Binding-site contacts:
Ligand atom C13 contacts residue PRO198 of chain 1.A at 4.0 Å (hydrophobic).
Ligand atom O27 contacts residue HIS91 of chain 1.A at 3.6 Å.
Ligand atom C04 contacts residue GLN89 of chain 1.A at 3.9 Å.
Ligand atom N29 contacts residue HIS91 of chain 1.A at 3.3 Å (h-bond).
Ligand atom N29 contacts residue HIS93 of chain 1.A at 3.2 Å (h-bond).
Ligand atom C01 contacts residue ZN1 of chain 1.B at 3.6 Å.
Ligand atom N29 contacts residue THR195 of chain 1.A at 2.7 Å (h-bond).
Ligand atom O28 contacts residue LEU194 of chain 1.A at 3.1 Å.
Ligand atom S26 contacts residue THR195 of chain 1.A at 3.8 Å.
Ligand atom N23 contacts residue HIS91 of chain 1.A at 4.0 Å.
Ligand atom C03 contacts residue GLN89 of chain 1.A at 3.6 Å.
Ligand atom C14 contacts residue PRO198 of chain 1.A at 3.8 Å (hydrophobic).
Ligand atom C02 contacts residue HIS91 of chain 1.A at 3.5 Å.
Ligand atom N23 contacts residue HIS61 of chain 1.A at 3.5 Å.
Ligand atom C01 contacts residue THR196 of chain 1.A at 3.9 Å.
Ligand atom F21 contacts residue PRO198 of chain 1.A at 3.9 Å.
Ligand atom S26 contacts residue HIS91 of chain 1.A at 3.7 Å.
Ligand atom C15 contacts residue PRO198 of chain 1.A at 3.9 Å (hydrophobic).
Ligand atom O24 contacts residue ASN59 of chain 1.A at 3.2 Å (h-bond).
Ligand atom O24 contacts residue HIS61 of chain 1.A at 3.5 Å.
Ligand atom O28 contacts residue THR195 of chain 1.A at 2.8 Å (h-bond).
Ligand atom N23 contacts residue ASN64 of chain 1.A at 4.0 Å.
Ligand atom C06 contacts residue HIS91 of chain 1.A at 3.4 Å.
Ligand atom O11 contacts residue THR196 of chain 1.A at 4.0 Å.
Ligand atom O27 contacts residue HIS116 of chain 1.A at 3.8 Å.
Ligand atom F22 contacts residue PHE127 of chain 1.A at 4.0 Å.
Ligand atom O07 contacts residue GLN89 of chain 1.A at 3.4 Å (h-bond).
Ligand atom N29 contacts residue GLU103 of chain 1.A at 4.0 Å.
Ligand atom C05 contacts residue LEU194 of chain 1.A at 3.8 Å (hydrophobic).
Ligand atom C06 contacts residue ZN1 of chain 1.B at 3.9 Å.
Ligand atom N29 contacts residue ZN1 of chain 1.B at 1.9 Å.
Ligand atom O25 contacts residue HIS61 of chain 1.A at 3.2 Å (h-bond).
Ligand atom O07 contacts residue ASN64 of chain 1.A at 4.0 Å.
Ligand atom C01 contacts residue HIS91 of chain 1.A at 3.0 Å.
Ligand atom O27 contacts residue ZN1 of chain 1.B at 3.2 Å.
Ligand atom N29 contacts residue HIS116 of chain 1.A at 3.4 Å (h-bond).
Ligand atom O25 contacts residue ALA62 of chain 1.A at 3.9 Å.
Ligand atom N08 contacts residue GLN89 of chain 1.A at 4.0 Å.
Ligand atom S26 contacts residue ZN1 of chain 1.B at 3.1 Å.
Ligand atom O24 contacts residue ASN64 of chain 1.A at 3.0 Å (h-bond).

Sequence of chain 1.A:
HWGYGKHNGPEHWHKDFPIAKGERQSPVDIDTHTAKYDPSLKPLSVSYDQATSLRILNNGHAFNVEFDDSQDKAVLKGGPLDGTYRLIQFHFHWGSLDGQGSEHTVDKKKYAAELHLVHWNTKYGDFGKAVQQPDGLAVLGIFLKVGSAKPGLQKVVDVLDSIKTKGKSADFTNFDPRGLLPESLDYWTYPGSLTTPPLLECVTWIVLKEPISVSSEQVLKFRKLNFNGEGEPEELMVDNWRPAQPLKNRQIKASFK

A small-molecule ligand and the protein it binds are described below.
Small molecule (SMILES): O=C(Nc1cc(S(=O)(=O)[N+](=O)[O-])cc([N+](=O)[O-])c1O)Nc1c(F)c(F)c(F)c(F)c1F